A protein and the small-molecule ligand that binds it are described below.
Small molecule (SMILES): CC(=O)N[C@@H]1[C@@H](O)[C@H](O)[C@@H](CO)O[C@H]1O

Binding-site contacts:
Ligand atom C2 contacts residue PHE5 of chain 1.A at 3.6 Å (hydrophobic).
Ligand atom C8 contacts residue THR2 of chain 1.A at 3.1 Å.
Ligand atom C8 contacts residue TRP18 of chain 1.A at 3.2 Å (hydrophobic).
Ligand atom N2 contacts residue PHE5 of chain 1.A at 4.3 Å.
Ligand atom C1 contacts residue LYS62 of chain 1.A at 4.2 Å.
Ligand atom O4 contacts residue CYS43 of chain 1.A at 4.0 Å.
Ligand atom O6 contacts residue HIS46 of chain 1.A at 3.0 Å (h-bond).
Ligand atom O4 contacts residue CYS28 of chain 1.A at 3.7 Å.
Ligand atom C7 contacts residue PHE5 of chain 1.A at 4.1 Å (hydrophobic).
Ligand atom C6 contacts residue TYR27 of chain 1.A at 3.5 Å (hydrophobic).
Ligand atom O5 contacts residue HIS46 of chain 1.A at 4.2 Å.
Ligand atom C7 contacts residue THR2 of chain 1.A at 3.9 Å.
Ligand atom N2 contacts residue THR2 of chain 1.A at 4.2 Å.
Ligand atom O6 contacts residue CYS43 of chain 1.A at 4.0 Å.
Ligand atom O5 contacts residue PHE5 of chain 1.A at 4.3 Å.
Ligand atom O3 contacts residue PHE5 of chain 1.A at 3.9 Å.
Ligand atom O5 contacts residue LYS62 of chain 1.A at 4.3 Å.
Ligand atom O3 contacts residue ILE9 of chain 1.A at 3.7 Å.
Ligand atom O4 contacts residue GLY29 of chain 1.A at 4.0 Å.
Ligand atom C6 contacts residue GLY29 of chain 1.A at 3.4 Å.
Ligand atom O7 contacts residue ARG6 of chain 1.A at 4.2 Å.
Ligand atom O7 contacts residue ILE9 of chain 1.A at 3.9 Å.
Ligand atom C3 contacts residue PHE5 of chain 1.A at 4.0 Å (hydrophobic).
Ligand atom C6 contacts residue CYS28 of chain 1.A at 3.8 Å (hydrophobic).
Ligand atom O6 contacts residue CYS30 of chain 1.A at 3.9 Å.
Ligand atom O7 contacts residue TRP18 of chain 1.A at 4.2 Å.
Ligand atom C6 contacts residue CYS43 of chain 1.A at 4.2 Å (hydrophobic).
Ligand atom C5 contacts residue GLY29 of chain 1.A at 3.5 Å.
Ligand atom C7 contacts residue TRP18 of chain 1.A at 4.0 Å (hydrophobic).
Ligand atom O4 contacts residue PHE99 of chain 1.A at 4.3 Å.
Ligand atom O4 contacts residue PHE21 of chain 1.A at 2.8 Å (h-bond).
Ligand atom O7 contacts residue PHE5 of chain 1.A at 3.4 Å.
Ligand atom C3 contacts residue PHE21 of chain 1.A at 4.0 Å (hydrophobic).
Ligand atom O1 contacts residue LYS62 of chain 1.A at 3.2 Å (salt-bridge).
Ligand atom O3 contacts residue PHE21 of chain 1.A at 4.0 Å.
Ligand atom C5 contacts residue CYS28 of chain 1.A at 4.2 Å (hydrophobic).
Ligand atom C6 contacts residue HIS46 of chain 1.A at 4.2 Å.
Ligand atom C4 contacts residue PHE21 of chain 1.A at 4.0 Å (hydrophobic).
Ligand atom C4 contacts residue PHE5 of chain 1.A at 3.8 Å (hydrophobic).
Ligand atom C6 contacts residue CYS30 of chain 1.A at 3.6 Å (hydrophobic).

Sequence of chain 1.A:
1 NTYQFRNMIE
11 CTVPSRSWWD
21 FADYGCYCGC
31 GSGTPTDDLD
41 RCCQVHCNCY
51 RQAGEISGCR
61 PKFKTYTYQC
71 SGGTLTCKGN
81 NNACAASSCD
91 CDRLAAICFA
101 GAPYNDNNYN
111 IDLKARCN